Sequence of chain 23.A:
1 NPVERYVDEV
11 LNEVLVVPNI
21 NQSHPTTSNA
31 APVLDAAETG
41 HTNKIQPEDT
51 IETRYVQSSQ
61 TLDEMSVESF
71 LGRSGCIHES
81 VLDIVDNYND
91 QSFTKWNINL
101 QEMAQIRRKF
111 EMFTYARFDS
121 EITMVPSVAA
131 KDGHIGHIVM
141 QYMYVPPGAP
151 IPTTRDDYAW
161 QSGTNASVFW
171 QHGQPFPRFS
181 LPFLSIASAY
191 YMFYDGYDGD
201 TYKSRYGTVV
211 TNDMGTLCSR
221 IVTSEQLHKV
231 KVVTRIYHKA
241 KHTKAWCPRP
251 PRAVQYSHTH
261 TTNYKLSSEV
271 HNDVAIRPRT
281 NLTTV

Sequence of chain 23.C:
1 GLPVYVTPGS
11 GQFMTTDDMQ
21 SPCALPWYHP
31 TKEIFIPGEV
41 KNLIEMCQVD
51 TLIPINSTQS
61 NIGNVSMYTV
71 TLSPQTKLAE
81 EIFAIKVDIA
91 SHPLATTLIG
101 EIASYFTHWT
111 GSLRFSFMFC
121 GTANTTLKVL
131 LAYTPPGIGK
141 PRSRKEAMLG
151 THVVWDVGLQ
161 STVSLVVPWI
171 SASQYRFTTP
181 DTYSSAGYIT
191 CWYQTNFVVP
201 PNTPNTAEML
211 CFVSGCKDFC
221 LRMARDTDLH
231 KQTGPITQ

Binding-site contacts:
Ligand atom C4B contacts residue PHE179 of chain 23.A at 3.9 Å (hydrophobic).
Ligand atom C5B contacts residue TYR144 of chain 23.A at 3.6 Å (hydrophobic).
Ligand atom C1A contacts residue TYR144 of chain 23.A at 3.1 Å (hydrophobic).
Ligand atom C2C contacts residue ILE98 of chain 23.A at 4.0 Å (hydrophobic).
Ligand atom C2A contacts residue TYR144 of chain 23.A at 3.7 Å (hydrophobic).
Ligand atom CM2 contacts residue ILE236 of chain 23.A at 4.0 Å (hydrophobic).
Ligand atom C2B contacts residue ILE98 of chain 23.A at 3.9 Å (hydrophobic).
Ligand atom C1B contacts residue ILE98 of chain 23.A at 3.6 Å (hydrophobic).
Ligand atom CM4 contacts residue PHE179 of chain 23.A at 3.9 Å (hydrophobic).
Ligand atom C1B contacts residue LEU181 of chain 23.A at 3.8 Å (hydrophobic).
Ligand atom C4 contacts residue TYR190 of chain 23.A at 3.8 Å (hydrophobic).
Ligand atom C2B contacts residue ILE122 of chain 23.A at 3.9 Å (hydrophobic).
Ligand atom C4B contacts residue LEU181 of chain 23.A at 3.8 Å (hydrophobic).
Ligand atom N2 contacts residue LEU100 of chain 23.A at 3.8 Å.
Ligand atom C6B contacts residue ILE98 of chain 23.A at 3.6 Å (hydrophobic).
Ligand atom C1A contacts residue PHE179 of chain 23.A at 3.5 Å (hydrophobic).
Ligand atom N2 contacts residue MET214 of chain 23.A at 3.8 Å.
Ligand atom CM2 contacts residue ILE122 of chain 23.A at 3.7 Å (hydrophobic).
Ligand atom O1B contacts residue ILE98 of chain 23.A at 2.9 Å.
Ligand atom O5A contacts residue PHE179 of chain 23.A at 3.7 Å.
Ligand atom C3 contacts residue LEU100 of chain 23.A at 3.9 Å (hydrophobic).
Ligand atom CM6 contacts residue TYR144 of chain 23.A at 3.7 Å (hydrophobic).
Ligand atom N3A contacts residue PHE179 of chain 23.A at 3.0 Å.
Ligand atom O1 contacts residue LEU100 of chain 23.A at 4.0 Å.
Ligand atom C1C contacts residue MET214 of chain 23.A at 3.7 Å (hydrophobic).
Ligand atom CM4 contacts residue VAL168 of chain 23.A at 3.5 Å (hydrophobic).
Ligand atom O5A contacts residue ALA166 of chain 23.A at 3.9 Å.
Ligand atom O5A contacts residue TYR144 of chain 23.A at 3.1 Å.
Ligand atom CM4 contacts residue TYR142 of chain 23.A at 3.1 Å (hydrophobic).
Ligand atom C4A contacts residue TYR144 of chain 23.A at 3.8 Å (hydrophobic).
Ligand atom C6B contacts residue LEU181 of chain 23.A at 3.3 Å (hydrophobic).
Ligand atom N3A contacts residue LEU217 of chain 23.A at 3.4 Å.
Ligand atom C2A contacts residue PHE179 of chain 23.A at 3.3 Å (hydrophobic).
Ligand atom CM6 contacts residue LEU181 of chain 23.A at 3.7 Å (hydrophobic).
Ligand atom CM6 contacts residue LEU184 of chain 23.A at 3.4 Å (hydrophobic).
Ligand atom CM3 contacts residue TYR190 of chain 23.A at 3.9 Å (hydrophobic).
Ligand atom C4A contacts residue PHE179 of chain 23.A at 3.3 Å (hydrophobic).
Ligand atom C5B contacts residue LEU181 of chain 23.A at 3.3 Å (hydrophobic).
Ligand atom O1 contacts residue MET214 of chain 23.A at 3.2 Å.
Ligand atom C5 contacts residue MET214 of chain 23.A at 3.6 Å (hydrophobic).

A protein and the small-molecule ligand that binds it are described below.
Small molecule (SMILES): Cc1cc(CCCOc2c(C)cc(-c3coc(C)n3)cc2C)on1